A small-molecule ligand and the protein it binds are described below.
Small molecule (SMILES): Nc1ncnc2c1ncn2[C@@H]1O[C@H](COP(=O)(O)O)[C@@H](OP(=O)(O)O)[C@H]1O

Sequence of chain 3.A:
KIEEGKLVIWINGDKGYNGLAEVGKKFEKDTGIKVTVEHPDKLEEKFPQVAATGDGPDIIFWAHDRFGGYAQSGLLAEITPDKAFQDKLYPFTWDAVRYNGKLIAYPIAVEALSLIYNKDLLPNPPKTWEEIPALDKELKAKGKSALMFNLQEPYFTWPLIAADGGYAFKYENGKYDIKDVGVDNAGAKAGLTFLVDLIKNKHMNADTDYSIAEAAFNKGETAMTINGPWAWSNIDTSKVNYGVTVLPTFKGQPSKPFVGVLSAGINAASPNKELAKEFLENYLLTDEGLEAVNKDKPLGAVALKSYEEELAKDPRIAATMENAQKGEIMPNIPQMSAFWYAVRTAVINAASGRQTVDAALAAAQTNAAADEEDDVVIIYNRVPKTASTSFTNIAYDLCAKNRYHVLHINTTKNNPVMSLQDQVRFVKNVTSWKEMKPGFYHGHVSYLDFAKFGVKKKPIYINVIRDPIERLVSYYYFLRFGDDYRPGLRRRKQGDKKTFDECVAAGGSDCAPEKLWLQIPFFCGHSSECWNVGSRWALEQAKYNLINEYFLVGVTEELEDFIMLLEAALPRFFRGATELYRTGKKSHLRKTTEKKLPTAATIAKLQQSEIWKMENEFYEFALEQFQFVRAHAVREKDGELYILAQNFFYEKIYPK

Binding-site contacts:
Ligand atom C8 contacts residue LEU589 of chain 3.A at 3.2 Å (hydrophobic).
Ligand atom N1 contacts residue HIS588 of chain 3.A at 3.5 Å.
Ligand atom O1P contacts residue THR592 of chain 3.A at 2.4 Å (h-bond).
Ligand atom O5P contacts residue SER388 of chain 3.A at 2.9 Å (h-bond).
Ligand atom P2 contacts residue THR389 of chain 3.A at 3.6 Å.
Ligand atom N7 contacts residue SER587 of chain 3.A at 3.5 Å (h-bond).
Ligand atom O6P contacts residue THR389 of chain 3.A at 3.3 Å (h-bond).
Ligand atom O1P contacts residue SER474 of chain 3.A at 3.1 Å (h-bond).
Ligand atom P2 contacts residue SER388 of chain 3.A at 3.6 Å.
Ligand atom O5P contacts residue THR386 of chain 3.A at 2.8 Å (h-bond).
Ligand atom C6 contacts residue HIS588 of chain 3.A at 3.4 Å.
Ligand atom O6P contacts residue ARG590 of chain 3.A at 3.1 Å.
Ligand atom O5' contacts residue THR386 of chain 3.A at 3.1 Å (h-bond).
Ligand atom P2 contacts residue ALA387 of chain 3.A at 3.5 Å.
Ligand atom P2 contacts residue THR386 of chain 3.A at 3.6 Å.
Ligand atom O4P contacts residue THR389 of chain 3.A at 2.7 Å (h-bond).
Ligand atom N6 contacts residue TYR581 of chain 3.A at 3.3 Å (h-bond).
Ligand atom N6 contacts residue HIS588 of chain 3.A at 3.4 Å.
Ligand atom O6P contacts residue LYS385 of chain 3.A at 3.3 Å (salt-bridge).
Ligand atom P1 contacts residue ARG466 of chain 3.A at 3.6 Å.
Ligand atom O3P contacts residue ARG466 of chain 3.A at 3.2 Å (salt-bridge).
Ligand atom N7 contacts residue SER390 of chain 3.A at 2.5 Å (h-bond).
Ligand atom O3P contacts residue LYS595 of chain 3.A at 2.6 Å (salt-bridge).
Ligand atom C8 contacts residue SER390 of chain 3.A at 3.2 Å.
Ligand atom O4' contacts residue ALA387 of chain 3.A at 3.2 Å (h-bond).
Ligand atom P2 contacts residue LYS385 of chain 3.A at 3.5 Å.
Ligand atom O2' contacts residue LYS591 of chain 3.A at 3.4 Å.
Ligand atom C4 contacts residue ALA387 of chain 3.A at 3.5 Å (hydrophobic).
Ligand atom O5P contacts residue ALA387 of chain 3.A at 3.4 Å (h-bond).
Ligand atom C3' contacts residue ARG590 of chain 3.A at 3.6 Å.
Ligand atom O5' contacts residue LYS385 of chain 3.A at 3.0 Å.
Ligand atom O3' contacts residue ARG466 of chain 3.A at 2.9 Å (salt-bridge).
Ligand atom O2P contacts residue THR592 of chain 3.A at 3.4 Å (h-bond).
Ligand atom C5' contacts residue ARG590 of chain 3.A at 3.4 Å.
Ligand atom O5' contacts residue ALA387 of chain 3.A at 3.1 Å (h-bond).
Ligand atom N6 contacts residue SER587 of chain 3.A at 2.7 Å (h-bond).
Ligand atom O4P contacts residue ALA387 of chain 3.A at 3.2 Å.
Ligand atom N7 contacts residue HIS588 of chain 3.A at 3.1 Å.
Ligand atom O4P contacts residue SER388 of chain 3.A at 2.9 Å (h-bond).
Ligand atom O5P contacts residue LYS385 of chain 3.A at 2.8 Å (salt-bridge).